Binding-site contacts:
Ligand atom NE contacts residue LEU33 of chain 1.A at 3.6 Å.
Ligand atom CG contacts residue ASP34 of chain 1.A at 3.6 Å.
Ligand atom CB contacts residue ASP30 of chain 1.A at 3.8 Å.
Ligand atom CG contacts residue ILE37 of chain 1.A at 4.2 Å (hydrophobic).
Ligand atom CA contacts residue ASP34 of chain 1.A at 3.5 Å.
Ligand atom NE contacts residue ASP30 of chain 1.A at 2.8 Å (salt-bridge).
Ligand atom NH1 contacts residue LEU13 of chain 1.A at 3.4 Å (h-bond).
Ligand atom NE contacts residue ILE12 of chain 1.A at 4.3 Å.
Ligand atom CD contacts residue ASP34 of chain 1.A at 4.3 Å.
Ligand atom NH2 contacts residue LYS15 of chain 1.A at 3.2 Å (salt-bridge).
Ligand atom CG contacts residue LEU13 of chain 1.A at 3.6 Å (hydrophobic).
Ligand atom CD contacts residue LEU33 of chain 1.A at 3.6 Å (hydrophobic).
Ligand atom OG1 contacts residue ASP34 of chain 1.A at 4.0 Å.
Ligand atom N contacts residue ASP34 of chain 1.A at 2.7 Å (salt-bridge).
Ligand atom CZ contacts residue LEU33 of chain 1.A at 3.9 Å (hydrophobic).
Ligand atom CA contacts residue ASP34 of chain 1.A at 3.6 Å.
Ligand atom CZ contacts residue PHE17 of chain 1.A at 4.3 Å (hydrophobic).
Ligand atom NH1 contacts residue ILE12 of chain 1.A at 2.8 Å (h-bond).
Ligand atom N contacts residue LEU13 of chain 1.A at 3.8 Å.
Ligand atom CD contacts residue ILE12 of chain 1.A at 3.8 Å (hydrophobic).
Ligand atom CD contacts residue ASP30 of chain 1.A at 3.9 Å.
Ligand atom NH1 contacts residue LYS15 of chain 1.A at 2.9 Å (salt-bridge).
Ligand atom CZ contacts residue ILE12 of chain 1.A at 4.0 Å (hydrophobic).
Ligand atom CB contacts residue ASP34 of chain 1.A at 3.4 Å.
Ligand atom NH2 contacts residue TYR24 of chain 1.B at 3.5 Å (h-bond).
Ligand atom CZ contacts residue ASP30 of chain 1.A at 3.3 Å.
Ligand atom C contacts residue ASP34 of chain 1.A at 3.6 Å.
Ligand atom O contacts residue LEU13 of chain 1.A at 4.0 Å.
Ligand atom CB contacts residue ASP34 of chain 1.A at 3.3 Å.
Ligand atom C contacts residue LEU13 of chain 1.A at 3.8 Å (hydrophobic).
Ligand atom N contacts residue ASP34 of chain 1.A at 4.0 Å.
Ligand atom O contacts residue ASP30 of chain 1.A at 4.2 Å.
Ligand atom CG contacts residue ILE12 of chain 1.A at 4.3 Å (hydrophobic).
Ligand atom CA contacts residue LEU13 of chain 1.A at 4.1 Å (hydrophobic).
Ligand atom CZ contacts residue LEU13 of chain 1.A at 4.2 Å (hydrophobic).
Ligand atom NH2 contacts residue ASP30 of chain 1.A at 3.1 Å (salt-bridge).
Ligand atom CD contacts residue LEU13 of chain 1.A at 4.2 Å (hydrophobic).
Ligand atom CZ contacts residue LYS15 of chain 1.A at 3.5 Å.
Ligand atom NH2 contacts residue PHE17 of chain 1.A at 3.8 Å.
Ligand atom NH1 contacts residue LEU33 of chain 1.A at 4.1 Å.

Sequence of chain 1.A:
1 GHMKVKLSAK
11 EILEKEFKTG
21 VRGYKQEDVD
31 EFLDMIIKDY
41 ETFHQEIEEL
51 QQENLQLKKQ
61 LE

Sequence of chain 1.B:
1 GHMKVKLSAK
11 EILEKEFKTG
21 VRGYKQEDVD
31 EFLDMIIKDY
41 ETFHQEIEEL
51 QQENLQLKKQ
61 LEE

A protein and the small-molecule ligand that binds it are described below.
Small molecule (SMILES): CNC(=O)[C@H](CCCN=C(N)N)NC(=O)[C@@H](N)[C@@H](C)O